Binding-site contacts:
Ligand atom C1 contacts residue ASN263 of chain 1.A at 1.4 Å.
Ligand atom O7 contacts residue ASN263 of chain 1.A at 4.0 Å.
Ligand atom C1 contacts residue TYR72 of chain 1.A at 3.8 Å (hydrophobic).
Ligand atom C7 contacts residue LYS41 of chain 1.A at 3.9 Å.
Ligand atom C3 contacts residue GLY335 of chain 1.A at 3.3 Å.
Ligand atom C6 contacts residue TYR72 of chain 1.A at 3.6 Å (hydrophobic).
Ligand atom O7 contacts residue ARG48 of chain 1.A at 2.9 Å (salt-bridge).
Ligand atom N2 contacts residue SER317 of chain 1.A at 3.5 Å (h-bond).
Ligand atom O5 contacts residue TYR72 of chain 1.A at 3.3 Å (h-bond).
Ligand atom C1 contacts residue GLY335 of chain 1.A at 3.4 Å.
Ligand atom O7 contacts residue LYS41 of chain 1.A at 3.9 Å.
Ligand atom C8 contacts residue GLU313 of chain 1.A at 3.8 Å.
Ligand atom O4 contacts residue GLY335 of chain 1.A at 4.1 Å.
Ligand atom C5 contacts residue ASN263 of chain 1.A at 3.6 Å.
Ligand atom N2 contacts residue ASN263 of chain 1.A at 3.1 Å (h-bond).
Ligand atom C8 contacts residue MET42 of chain 1.A at 3.8 Å (hydrophobic).
Ligand atom C2 contacts residue GLY335 of chain 1.A at 3.4 Å.
Ligand atom C7 contacts residue ARG48 of chain 1.A at 3.9 Å.
Ligand atom C5 contacts residue TYR72 of chain 1.A at 3.3 Å (hydrophobic).
Ligand atom N2 contacts residue MET42 of chain 1.A at 3.7 Å.
Ligand atom O3 contacts residue LYS41 of chain 1.A at 3.6 Å.
Ligand atom O3 contacts residue SER317 of chain 1.A at 2.8 Å (h-bond).
Ligand atom O3 contacts residue GLY335 of chain 1.A at 3.3 Å.
Ligand atom C8 contacts residue LYS38 of chain 1.A at 3.6 Å.
Ligand atom C8 contacts residue SER317 of chain 1.A at 3.9 Å.
Ligand atom C2 contacts residue ARG48 of chain 1.A at 3.7 Å.
Ligand atom O5 contacts residue ASN263 of chain 1.A at 2.2 Å (h-bond).
Ligand atom C7 contacts residue ASN263 of chain 1.A at 3.8 Å.
Ligand atom C2 contacts residue ASN263 of chain 1.A at 2.5 Å.
Ligand atom C7 contacts residue SER317 of chain 1.A at 3.8 Å.
Ligand atom C3 contacts residue SER317 of chain 1.A at 3.6 Å.
Ligand atom O7 contacts residue ALA45 of chain 1.A at 3.4 Å.
Ligand atom O4 contacts residue ALA45 of chain 1.A at 4.1 Å.
Ligand atom N2 contacts residue LYS41 of chain 1.A at 4.1 Å.
Ligand atom O4 contacts residue GLU336 of chain 1.A at 3.9 Å.
Ligand atom C6 contacts residue GLU313 of chain 1.A at 3.6 Å.
Ligand atom C8 contacts residue PHE261 of chain 1.A at 3.9 Å (hydrophobic).
Ligand atom C2 contacts residue SER317 of chain 1.A at 4.1 Å.
Ligand atom C3 contacts residue ASN263 of chain 1.A at 3.8 Å.
Ligand atom C8 contacts residue LYS41 of chain 1.A at 3.7 Å.

Sequence of chain 1.A:
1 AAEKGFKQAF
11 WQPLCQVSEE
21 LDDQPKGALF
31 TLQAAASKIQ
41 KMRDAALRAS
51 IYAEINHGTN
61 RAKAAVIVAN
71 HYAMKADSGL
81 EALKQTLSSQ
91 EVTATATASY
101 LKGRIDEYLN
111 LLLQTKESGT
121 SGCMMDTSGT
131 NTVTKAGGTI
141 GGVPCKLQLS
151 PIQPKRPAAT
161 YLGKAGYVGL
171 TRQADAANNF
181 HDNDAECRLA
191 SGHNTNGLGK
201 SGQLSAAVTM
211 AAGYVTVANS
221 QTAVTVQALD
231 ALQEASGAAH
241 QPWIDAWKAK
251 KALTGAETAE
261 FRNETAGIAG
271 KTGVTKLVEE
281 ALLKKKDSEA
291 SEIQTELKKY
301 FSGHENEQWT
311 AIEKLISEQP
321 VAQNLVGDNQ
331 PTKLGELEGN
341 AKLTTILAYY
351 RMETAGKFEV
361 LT

The small molecule below binds the protein below.
Small molecule (SMILES): CC(=O)N[C@H]1[C@H](O[C@H]2[C@H](O)[C@@H](NC(C)=O)CO[C@@H]2CO)O[C@H](CO)[C@@H](O[C@@H]2O[C@H](CO)[C@@H](O)[C@H](O)[C@@H]2O)[C@@H]1O